Binding-site contacts:
Ligand atom CAC contacts residue ILE307 of chain 1.B at 4.2 Å (hydrophobic).
Ligand atom CAX contacts residue LYS89 of chain 1.B at 3.6 Å.
Ligand atom CBB contacts residue ILE307 of chain 1.B at 4.4 Å (hydrophobic).
Ligand atom CAV contacts residue ARG93 of chain 1.B at 4.1 Å.
Ligand atom OAG contacts residue ARG93 of chain 1.B at 3.0 Å (salt-bridge).
Ligand atom OAH contacts residue LYS89 of chain 1.B at 3.5 Å (salt-bridge).
Ligand atom CAZ contacts residue LEU465 of chain 1.B at 4.3 Å (hydrophobic).
Ligand atom CAL contacts residue ARG93 of chain 1.B at 4.4 Å.
Ligand atom CAI contacts residue TYR97 of chain 1.B at 4.0 Å (hydrophobic).
Ligand atom CAM contacts residue ARG93 of chain 1.B at 4.2 Å.
Ligand atom CAP contacts residue ILE304 of chain 1.B at 4.2 Å (hydrophobic).
Ligand atom CAV contacts residue VAL96 of chain 1.B at 4.3 Å (hydrophobic).
Ligand atom CAJ contacts residue ILE304 of chain 1.B at 4.1 Å (hydrophobic).
Ligand atom OAF contacts residue LYS89 of chain 1.B at 3.3 Å.
Ligand atom CAL contacts residue VAL92 of chain 1.B at 3.9 Å (hydrophobic).
Ligand atom CAE contacts residue VAL308 of chain 1.B at 3.8 Å (hydrophobic).
Ligand atom CAQ contacts residue ILE304 of chain 1.B at 4.4 Å (hydrophobic).
Ligand atom OAH contacts residue VAL92 of chain 1.B at 4.5 Å.
Ligand atom CAQ contacts residue CYS100 of chain 1.B at 4.2 Å (hydrophobic).
Ligand atom CAO contacts residue ILE304 of chain 1.B at 4.4 Å (hydrophobic).
Ligand atom CAY contacts residue ARG93 of chain 1.B at 3.7 Å.
Ligand atom CAV contacts residue LEU465 of chain 1.B at 4.1 Å (hydrophobic).
Ligand atom CAK contacts residue VAL96 of chain 1.B at 4.1 Å (hydrophobic).
Ligand atom OAW contacts residue ARG93 of chain 1.B at 4.0 Å.
Ligand atom OAF contacts residue ARG93 of chain 1.B at 4.5 Å.
Ligand atom CAI contacts residue ARG93 of chain 1.B at 4.0 Å.
Ligand atom CAE contacts residue ILE307 of chain 1.B at 4.4 Å (hydrophobic).
Ligand atom CAA contacts residue LEU303 of chain 1.B at 3.9 Å (hydrophobic).
Ligand atom CAL contacts residue LYS89 of chain 1.B at 4.5 Å.
Ligand atom CBC contacts residue VAL96 of chain 1.B at 4.1 Å (hydrophobic).
Ligand atom CAZ contacts residue VAL96 of chain 1.B at 4.0 Å (hydrophobic).
Ligand atom CAI contacts residue VAL96 of chain 1.B at 3.7 Å (hydrophobic).
Ligand atom CAP contacts residue CYS100 of chain 1.B at 4.1 Å (hydrophobic).
Ligand atom CAK contacts residue TYR97 of chain 1.B at 3.9 Å (hydrophobic).
Ligand atom CAD contacts residue LEU465 of chain 1.B at 3.9 Å (hydrophobic).

Sequence of chain 1.B:
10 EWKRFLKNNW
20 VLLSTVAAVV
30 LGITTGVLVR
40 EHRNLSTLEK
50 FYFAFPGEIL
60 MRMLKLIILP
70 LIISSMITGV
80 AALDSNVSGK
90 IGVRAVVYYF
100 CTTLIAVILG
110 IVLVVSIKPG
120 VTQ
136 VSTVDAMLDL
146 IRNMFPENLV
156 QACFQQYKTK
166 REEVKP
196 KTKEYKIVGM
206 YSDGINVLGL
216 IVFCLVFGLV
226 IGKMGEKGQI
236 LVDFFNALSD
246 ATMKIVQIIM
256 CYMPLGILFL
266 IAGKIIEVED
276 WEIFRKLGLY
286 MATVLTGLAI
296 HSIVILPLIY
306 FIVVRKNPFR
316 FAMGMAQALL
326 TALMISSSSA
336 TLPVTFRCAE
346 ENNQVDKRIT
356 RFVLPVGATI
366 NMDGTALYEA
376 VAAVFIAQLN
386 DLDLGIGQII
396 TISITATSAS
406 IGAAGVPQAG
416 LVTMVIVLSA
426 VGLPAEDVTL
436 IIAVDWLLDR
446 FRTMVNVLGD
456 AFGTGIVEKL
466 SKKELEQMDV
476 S

This protein binds this small molecule.
Small molecule (SMILES): CC(C)CCC[C@@H](C)[C@H]1CC[C@H]2[C@@H]3CC=C4C[C@@H](OC(=O)CCC(=O)O)CC[C@]4(C)[C@H]3CC[C@]12C